A small-molecule ligand and the protein it binds are described below.
Small molecule (SMILES): CC1=CC(=O)c2ccccc2C1=O

Sequence of chain 1.B:
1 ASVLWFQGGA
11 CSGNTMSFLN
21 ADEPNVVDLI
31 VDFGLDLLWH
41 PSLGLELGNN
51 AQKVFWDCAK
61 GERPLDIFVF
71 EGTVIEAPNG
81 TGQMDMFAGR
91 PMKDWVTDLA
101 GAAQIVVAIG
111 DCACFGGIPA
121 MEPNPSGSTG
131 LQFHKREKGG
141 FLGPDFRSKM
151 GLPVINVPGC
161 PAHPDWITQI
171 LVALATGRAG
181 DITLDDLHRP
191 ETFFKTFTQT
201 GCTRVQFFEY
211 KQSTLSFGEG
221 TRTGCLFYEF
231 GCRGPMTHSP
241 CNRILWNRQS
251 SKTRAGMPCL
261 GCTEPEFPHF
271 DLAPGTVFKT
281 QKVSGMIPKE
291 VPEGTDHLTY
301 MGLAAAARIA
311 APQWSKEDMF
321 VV

Binding-site contacts:
Ligand atom C11 contacts residue TYR228 of chain 1.B at 3.5 Å (hydrophobic).
Ligand atom C8K contacts residue LYS211 of chain 1.B at 3.6 Å.
Ligand atom C8K contacts residue GLN212 of chain 1.B at 3.5 Å.
Ligand atom C9K contacts residue SER213 of chain 1.B at 3.6 Å.
Ligand atom C6K contacts residue PHE227 of chain 1.B at 3.5 Å (hydrophobic).
Ligand atom C4K contacts residue TYR300 of chain 1.B at 3.3 Å (hydrophobic).
Ligand atom C11 contacts residue MET286 of chain 1.B at 4.0 Å (hydrophobic).
Ligand atom C5K contacts residue TYR228 of chain 1.B at 3.6 Å (hydrophobic).
Ligand atom C1K contacts residue TYR228 of chain 1.B at 3.5 Å (hydrophobic).
Ligand atom C7K contacts residue CYS225 of chain 1.B at 3.6 Å (hydrophobic).
Ligand atom C9K contacts residue LYS211 of chain 1.B at 3.1 Å.
Ligand atom C6K contacts residue TYR228 of chain 1.B at 4.0 Å (hydrophobic).
Ligand atom O1K contacts residue TYR228 of chain 1.B at 3.7 Å.
Ligand atom C4K contacts residue LYS211 of chain 1.B at 3.6 Å.
Ligand atom O4K contacts residue TYR228 of chain 1.B at 4.0 Å.
Ligand atom O4K contacts residue TYR300 of chain 1.B at 2.3 Å (h-bond).
Ligand atom C7K contacts residue PHE208 of chain 1.B at 3.9 Å (hydrophobic).
Ligand atom C8K contacts residue SER213 of chain 1.B at 3.8 Å.
Ligand atom O1K contacts residue LYS211 of chain 1.B at 2.8 Å (salt-bridge).
Ligand atom C9K contacts residue GLN212 of chain 1.B at 3.6 Å.
Ligand atom C1K contacts residue LYS211 of chain 1.B at 3.4 Å.
Ligand atom C4K contacts residue TYR228 of chain 1.B at 3.4 Å (hydrophobic).
Ligand atom C8K contacts residue TYR228 of chain 1.B at 3.9 Å (hydrophobic).
Ligand atom C11 contacts residue ALA304 of chain 1.B at 4.0 Å (hydrophobic).
Ligand atom C10 contacts residue TYR228 of chain 1.B at 3.5 Å (hydrophobic).
Ligand atom O4K contacts residue LYS211 of chain 1.B at 3.8 Å.
Ligand atom O4K contacts residue PRO288 of chain 1.B at 4.0 Å.
Ligand atom O1K contacts residue ARG308 of chain 1.B at 3.2 Å (salt-bridge).
Ligand atom C8K contacts residue CYS225 of chain 1.B at 4.0 Å (hydrophobic).
Ligand atom C11 contacts residue MET301 of chain 1.B at 3.5 Å (hydrophobic).
Ligand atom C3K contacts residue TYR228 of chain 1.B at 3.2 Å (hydrophobic).
Ligand atom C2K contacts residue TYR228 of chain 1.B at 3.3 Å (hydrophobic).
Ligand atom O4K contacts residue PHE227 of chain 1.B at 3.9 Å.
Ligand atom C6K contacts residue TYR300 of chain 1.B at 3.3 Å (hydrophobic).
Ligand atom C10 contacts residue LYS211 of chain 1.B at 3.5 Å.
Ligand atom C7K contacts residue PHE227 of chain 1.B at 3.7 Å (hydrophobic).
Ligand atom C9K contacts residue TYR228 of chain 1.B at 3.6 Å (hydrophobic).
Ligand atom C6K contacts residue LYS211 of chain 1.B at 3.7 Å.
Ligand atom C5K contacts residue TYR300 of chain 1.B at 3.7 Å (hydrophobic).
Ligand atom C5K contacts residue LYS211 of chain 1.B at 3.5 Å.